A protein and the small-molecule ligand that binds it are described below.
Small molecule (SMILES): CSC[C@H]1O[C@@H](n2cnc3c(N)ncnc32)[C@H](O)[C@@H]1O

Binding-site contacts:
Ligand atom N1 contacts residue GLY156 of chain 1.A at 3.5 Å (h-bond).
Ligand atom S5' contacts residue ASP106 of chain 1.A at 3.3 Å (salt-bridge).
Ligand atom N1 contacts residue GLY158 of chain 1.A at 2.8 Å (h-bond).
Ligand atom C3' contacts residue LEU67 of chain 1.A at 3.7 Å (hydrophobic).
Ligand atom N9 contacts residue ILE127 of chain 1.A at 3.6 Å.
Ligand atom C2 contacts residue GLY158 of chain 1.A at 3.5 Å.
Ligand atom C1' contacts residue GLU126 of chain 1.A at 3.3 Å.
Ligand atom C3' contacts residue GLU126 of chain 1.A at 3.5 Å.
Ligand atom C5' contacts residue ASP175 of chain 1.A at 3.3 Å.
Ligand atom N3 contacts residue GLY103 of chain 1.A at 3.6 Å.
Ligand atom C4' contacts residue GLU126 of chain 1.A at 3.5 Å.
Ligand atom C5' contacts residue SER177 of chain 1.A at 3.4 Å.
Ligand atom S5' contacts residue GLY105 of chain 1.A at 3.6 Å (h-bond).
Ligand atom O2' contacts residue GLN51 of chain 1.A at 2.9 Å (h-bond).
Ligand atom C4' contacts residue ASP175 of chain 1.A at 3.8 Å.
Ligand atom C6 contacts residue GLY158 of chain 1.A at 3.7 Å.
Ligand atom C2 contacts residue GLY156 of chain 1.A at 3.5 Å.
Ligand atom N3 contacts residue ILE127 of chain 1.A at 3.4 Å (h-bond).
Ligand atom N3 contacts residue CYS125 of chain 1.A at 3.8 Å.
Ligand atom O2' contacts residue ASP128 of chain 1.A at 3.7 Å.
Ligand atom S5' contacts residue SPD1 of chain 1.C at 3.7 Å.
Ligand atom O4' contacts residue ASP175 of chain 1.A at 3.8 Å.
Ligand atom C4 contacts residue ILE127 of chain 1.A at 3.4 Å (hydrophobic).
Ligand atom O2' contacts residue ILE127 of chain 1.A at 3.8 Å.
Ligand atom O3' contacts residue GLY105 of chain 1.A at 3.5 Å.
Ligand atom C5 contacts residue ILE127 of chain 1.A at 3.6 Å (hydrophobic).
Ligand atom C2 contacts residue CYS125 of chain 1.A at 3.4 Å (hydrophobic).
Ligand atom O3' contacts residue VAL131 of chain 1.A at 3.3 Å.
Ligand atom C6 contacts residue ASP157 of chain 1.A at 3.8 Å.
Ligand atom C2 contacts residue ILE127 of chain 1.A at 3.6 Å (hydrophobic).
Ligand atom C5' contacts residue SER176 of chain 1.A at 3.7 Å.
Ligand atom C4' contacts residue GLY104 of chain 1.A at 3.8 Å.
Ligand atom O4' contacts residue SER177 of chain 1.A at 3.4 Å (h-bond).
Ligand atom O4' contacts residue GLY103 of chain 1.A at 3.6 Å.
Ligand atom N1 contacts residue ASP157 of chain 1.A at 3.7 Å.
Ligand atom O2' contacts residue GLU126 of chain 1.A at 2.7 Å (salt-bridge).
Ligand atom C2' contacts residue GLU126 of chain 1.A at 3.4 Å.
Ligand atom O3' contacts residue GLU126 of chain 1.A at 2.6 Å (salt-bridge).
Ligand atom N6 contacts residue ASP157 of chain 1.A at 2.8 Å (salt-bridge).
Ligand atom CS contacts residue ASP106 of chain 1.A at 3.3 Å.

Sequence of chain 1.A:
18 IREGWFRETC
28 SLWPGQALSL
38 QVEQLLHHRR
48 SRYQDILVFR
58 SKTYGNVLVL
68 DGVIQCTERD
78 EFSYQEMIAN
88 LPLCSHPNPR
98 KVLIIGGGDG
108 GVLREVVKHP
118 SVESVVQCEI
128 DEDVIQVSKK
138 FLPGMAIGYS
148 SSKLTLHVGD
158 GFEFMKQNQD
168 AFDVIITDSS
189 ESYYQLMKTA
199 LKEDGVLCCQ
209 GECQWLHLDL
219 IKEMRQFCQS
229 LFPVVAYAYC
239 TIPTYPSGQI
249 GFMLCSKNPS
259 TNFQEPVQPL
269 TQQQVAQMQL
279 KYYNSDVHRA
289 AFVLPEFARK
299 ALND